This protein binds this small molecule.
Small molecule (SMILES): CC(=O)N[C@H]1[C@@H](O[C@@H]2[C@@H](OC[C@H]3O[C@H](O[C@H]4[C@H](O)[C@@H](NC(C)=O)CO[C@@H]4CO)[C@@H](O)[C@@H](O)[C@@H]3O)O[C@H](CO)[C@@H](O)[C@@H]2O)O[C@H](CO)[C@@H](O[C@H]2O[C@H](CO[C@]3(C(=O)O)C[C@H](O)[C@@H](NC(C)=O)[C@H]([C@H](O)[C@H](O)CO)O3)[C@H](O)[C@H](O)[C@H]2O)[C@@H]1O

Sequence of chain 1.H:
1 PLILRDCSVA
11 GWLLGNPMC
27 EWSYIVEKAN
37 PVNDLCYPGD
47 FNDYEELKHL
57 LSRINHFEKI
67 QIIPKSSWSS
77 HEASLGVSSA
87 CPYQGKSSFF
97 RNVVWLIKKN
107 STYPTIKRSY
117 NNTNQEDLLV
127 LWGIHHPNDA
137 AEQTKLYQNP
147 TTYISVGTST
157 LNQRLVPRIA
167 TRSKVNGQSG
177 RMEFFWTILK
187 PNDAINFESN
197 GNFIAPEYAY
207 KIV

Binding-site contacts:
Ligand atom C11 contacts residue LEU81 of chain 1.H at 1.4 Å (hydrophobic).
Ligand atom O1A contacts residue SER84 of chain 1.H at 3.6 Å.
Ligand atom C6 contacts residue GLN174 of chain 1.H at 3.2 Å.
Ligand atom C8 contacts residue ASN134 of chain 1.H at 3.9 Å.
Ligand atom C7 contacts residue LEU142 of chain 1.H at 3.6 Å (hydrophobic).
Ligand atom C10 contacts residue VAL83 of chain 1.H at 3.3 Å (hydrophobic).
Ligand atom C3 contacts residue GLN174 of chain 1.H at 2.6 Å.
Ligand atom O1A contacts residue GLN174 of chain 1.H at 2.6 Å (h-bond).
Ligand atom O9 contacts residue HIS131 of chain 1.H at 3.2 Å (h-bond).
Ligand atom C2 contacts residue GLN174 of chain 1.H at 3.0 Å.
Ligand atom C11 contacts residue GLY82 of chain 1.H at 3.5 Å.
Ligand atom C1 contacts residue VAL83 of chain 1.H at 3.8 Å (hydrophobic).
Ligand atom O9 contacts residue ASN134 of chain 1.H at 3.2 Å (h-bond).
Ligand atom C9 contacts residue ASN134 of chain 1.H at 3.3 Å.
Ligand atom O8 contacts residue GLN174 of chain 1.H at 3.0 Å (h-bond).
Ligand atom C8 contacts residue GLN174 of chain 1.H at 3.8 Å.
Ligand atom C9 contacts residue HIS131 of chain 1.H at 3.3 Å.
Ligand atom C4 contacts residue GLN174 of chain 1.H at 3.5 Å.
Ligand atom C11 contacts residue VAL83 of chain 1.H at 3.4 Å (hydrophobic).
Ligand atom C8 contacts residue TYR43 of chain 1.H at 3.4 Å (hydrophobic).
Ligand atom O9 contacts residue GLY176 of chain 1.H at 3.6 Å.
Ligand atom C5 contacts residue GLN174 of chain 1.H at 3.8 Å.
Ligand atom O1B contacts residue GLN174 of chain 1.H at 3.7 Å.
Ligand atom O10 contacts residue TRP101 of chain 1.H at 3.0 Å.
Ligand atom C10 contacts residue LEU81 of chain 1.H at 2.7 Å (hydrophobic).
Ligand atom C1 contacts residue GLN174 of chain 1.H at 3.2 Å.
Ligand atom N5 contacts residue LEU142 of chain 1.H at 3.7 Å.
Ligand atom O3 contacts residue SER85 of chain 1.H at 3.6 Å.
Ligand atom O10 contacts residue VAL83 of chain 1.H at 2.7 Å (h-bond).
Ligand atom O8 contacts residue TRP101 of chain 1.H at 3.7 Å.
Ligand atom C9 contacts residue TYR43 of chain 1.H at 3.2 Å (hydrophobic).
Ligand atom O4 contacts residue GLN174 of chain 1.H at 3.9 Å.
Ligand atom O10 contacts residue LEU81 of chain 1.H at 3.3 Å (h-bond).
Ligand atom C5 contacts residue LEU142 of chain 1.H at 3.6 Å (hydrophobic).
Ligand atom O9 contacts residue TYR43 of chain 1.H at 2.5 Å (h-bond).
Ligand atom O3 contacts residue GLN174 of chain 1.H at 1.3 Å (h-bond).
Ligand atom N5 contacts residue LEU81 of chain 1.H at 3.6 Å.
Ligand atom O8 contacts residue TYR43 of chain 1.H at 2.5 Å (h-bond).
Ligand atom O1A contacts residue SER85 of chain 1.H at 3.5 Å (h-bond).
Ligand atom O6 contacts residue GLN174 of chain 1.H at 3.9 Å.